The small molecule below binds the protein below.
Small molecule (SMILES): O=c1ccn([C@@H]2O[C@H](CO[P](=O)(O)O[P](=O)(O)O[C@H]3O[C@H](CO)[C@@H](O)[C@H](O)[C@H]3O)[C@@H](O)[C@H]2O)c(=O)[nH]1

Binding-site contacts:
Ligand atom O4 contacts residue GLY117 of chain 2.A at 3.4 Å.
Ligand atom O2C contacts residue SER139 of chain 2.A at 3.4 Å (h-bond).
Ligand atom PB contacts residue MN1 of chain 2.B at 3.3 Å.
Ligand atom C2' contacts residue LEU213 of chain 2.A at 3.4 Å (hydrophobic).
Ligand atom C1' contacts residue 48X1 of chain 2.C at 3.1 Å.
Ligand atom C5 contacts residue TYR233 of chain 2.A at 3.5 Å (hydrophobic).
Ligand atom O2C contacts residue ALA55 of chain 2.A at 3.4 Å.
Ligand atom O4' contacts residue LYS118 of chain 2.A at 3.3 Å (salt-bridge).
Ligand atom O1B contacts residue MET273 of chain 2.A at 3.3 Å.
Ligand atom O2B contacts residue HIS262 of chain 2.A at 2.9 Å.
Ligand atom O1A contacts residue ASP140 of chain 2.A at 3.0 Å (salt-bridge).
Ligand atom O2A contacts residue TYR233 of chain 2.A at 2.7 Å (h-bond).
Ligand atom N3 contacts residue SER85 of chain 2.A at 3.2 Å (h-bond).
Ligand atom C6' contacts residue TYR233 of chain 2.A at 3.4 Å (hydrophobic).
Ligand atom O6' contacts residue TYR233 of chain 2.A at 3.3 Å (h-bond).
Ligand atom O3C contacts residue ASP140 of chain 2.A at 3.5 Å (salt-bridge).
Ligand atom O2' contacts residue ASP138 of chain 2.A at 3.3 Å (salt-bridge).
Ligand atom O3C contacts residue SER139 of chain 2.A at 2.9 Å (h-bond).
Ligand atom O4' contacts residue GLU236 of chain 2.A at 2.7 Å (salt-bridge).
Ligand atom O3' contacts residue GLY215 of chain 2.A at 3.3 Å.
Ligand atom C4' contacts residue GLU236 of chain 2.A at 3.1 Å.
Ligand atom O2 contacts residue SER85 of chain 2.A at 3.4 Å.
Ligand atom O2' contacts residue ARG260 of chain 2.A at 2.8 Å (salt-bridge).
Ligand atom O3' contacts residue LYS118 of chain 2.A at 2.7 Å (salt-bridge).
Ligand atom O2B contacts residue MN1 of chain 2.B at 2.2 Å.
Ligand atom O2A contacts residue ARG265 of chain 2.A at 3.3 Å (salt-bridge).
Ligand atom C4C contacts residue ASP138 of chain 2.A at 3.4 Å.
Ligand atom O1A contacts residue ARG263 of chain 2.A at 2.9 Å (salt-bridge).
Ligand atom O1A contacts residue MN1 of chain 2.B at 2.3 Å.
Ligand atom O2 contacts residue ALA55 of chain 2.A at 3.4 Å (h-bond).
Ligand atom O5' contacts residue 48X1 of chain 2.C at 3.2 Å (h-bond).
Ligand atom PA contacts residue ARG263 of chain 2.A at 3.3 Å.
Ligand atom O6' contacts residue GLU236 of chain 2.A at 2.4 Å (salt-bridge).
Ligand atom O2A contacts residue ARG263 of chain 2.A at 2.7 Å (salt-bridge).
Ligand atom O2C contacts residue LEU56 of chain 2.A at 2.9 Å (h-bond).
Ligand atom O3' contacts residue ASP138 of chain 2.A at 2.7 Å (salt-bridge).
Ligand atom O2C contacts residue GLU58 of chain 2.A at 3.1 Å (salt-bridge).
Ligand atom O4C contacts residue LYS118 of chain 2.A at 3.3 Å.
Ligand atom O5' contacts residue LEU213 of chain 2.A at 3.5 Å (h-bond).
Ligand atom O4 contacts residue LYS118 of chain 2.A at 3.5 Å (salt-bridge).

Sequence of chain 2.A:
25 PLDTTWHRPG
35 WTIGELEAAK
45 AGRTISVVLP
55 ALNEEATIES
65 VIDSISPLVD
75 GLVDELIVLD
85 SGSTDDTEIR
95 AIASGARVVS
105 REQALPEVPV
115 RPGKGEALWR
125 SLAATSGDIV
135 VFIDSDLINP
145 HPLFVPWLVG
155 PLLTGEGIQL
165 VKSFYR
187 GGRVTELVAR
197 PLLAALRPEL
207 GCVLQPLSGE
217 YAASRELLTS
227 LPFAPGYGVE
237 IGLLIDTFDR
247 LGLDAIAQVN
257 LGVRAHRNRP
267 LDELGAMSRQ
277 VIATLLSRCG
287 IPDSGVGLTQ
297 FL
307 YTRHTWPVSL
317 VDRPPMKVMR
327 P